The protein below binds the small molecule below.
Small molecule (SMILES): C[C@@H]1O[C@H](O)[C@@H](O)[C@H](O)[C@@H]1O

Sequence of chain 1.A:
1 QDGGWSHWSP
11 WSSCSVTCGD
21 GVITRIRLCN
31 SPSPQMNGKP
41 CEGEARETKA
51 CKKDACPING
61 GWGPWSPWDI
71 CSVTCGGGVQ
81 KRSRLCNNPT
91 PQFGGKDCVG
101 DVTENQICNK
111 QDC

Binding-site contacts:
Ligand atom C1 contacts residue CYS18 of chain 1.A at 4.4 Å (hydrophobic).
Ligand atom O5 contacts residue CYS18 of chain 1.A at 3.5 Å (h-bond).
Ligand atom O4 contacts residue CYS18 of chain 1.A at 3.2 Å (h-bond).
Ligand atom C5 contacts residue CYS18 of chain 1.A at 4.1 Å (hydrophobic).
Ligand atom C2 contacts residue CYS18 of chain 1.A at 4.5 Å (hydrophobic).
Ligand atom O2 contacts residue THR17 of chain 1.A at 2.6 Å.
Ligand atom C3 contacts residue THR17 of chain 1.A at 3.8 Å.
Ligand atom C4 contacts residue PRO57 of chain 1.A at 4.2 Å (hydrophobic).
Ligand atom C2 contacts residue THR17 of chain 1.A at 2.4 Å.
Ligand atom O5 contacts residue THR17 of chain 1.A at 2.3 Å (h-bond).
Ligand atom C4 contacts residue CYS18 of chain 1.A at 4.3 Å (hydrophobic).
Ligand atom C1 contacts residue THR17 of chain 1.A at 1.4 Å.
Ligand atom C4 contacts residue THR17 of chain 1.A at 4.1 Å.
Ligand atom C5 contacts residue THR17 of chain 1.A at 3.6 Å.
Ligand atom O4 contacts residue PRO57 of chain 1.A at 3.3 Å.
Ligand atom O4 contacts residue THR17 of chain 1.A at 4.3 Å.
Ligand atom C6 contacts residue CYS18 of chain 1.A at 3.9 Å (hydrophobic).
Ligand atom C6 contacts residue PRO57 of chain 1.A at 4.3 Å (hydrophobic).